A small-molecule ligand and the protein it binds are described below.
Small molecule (SMILES): CC(=O)N[C@@H]1[C@@H](O)[C@H](O)[C@@H](CO)O[C@H]1O

Binding-site contacts:
Ligand atom C1 contacts residue SER115 of chain 1.C at 4.5 Å.
Ligand atom C3 contacts residue ASN113 of chain 1.C at 3.9 Å.
Ligand atom C7 contacts residue TRP257 of chain 1.C at 4.4 Å (hydrophobic).
Ligand atom C2 contacts residue TRP257 of chain 1.C at 3.9 Å (hydrophobic).
Ligand atom O5 contacts residue ALA116 of chain 1.C at 3.7 Å.
Ligand atom O5 contacts residue LEU261 of chain 1.C at 4.3 Å.
Ligand atom C5 contacts residue ASN113 of chain 1.C at 3.7 Å.
Ligand atom C6 contacts residue LEU261 of chain 1.C at 3.8 Å (hydrophobic).
Ligand atom C5 contacts residue SER115 of chain 1.C at 4.5 Å.
Ligand atom C1 contacts residue ALA116 of chain 1.C at 4.1 Å (hydrophobic).
Ligand atom O7 contacts residue TRP257 of chain 1.C at 3.7 Å.
Ligand atom O5 contacts residue TRP257 of chain 1.C at 3.7 Å.
Ligand atom O5 contacts residue ASN113 of chain 1.C at 2.5 Å (h-bond).
Ligand atom C1 contacts residue ASN113 of chain 1.C at 1.5 Å.
Ligand atom O7 contacts residue ASN113 of chain 1.C at 4.0 Å.
Ligand atom C4 contacts residue ASN113 of chain 1.C at 4.3 Å.
Ligand atom O6 contacts residue LEU261 of chain 1.C at 3.7 Å.
Ligand atom C7 contacts residue ASN113 of chain 1.C at 3.7 Å.
Ligand atom C1 contacts residue TRP257 of chain 1.C at 4.0 Å (hydrophobic).
Ligand atom O6 contacts residue ALA116 of chain 1.C at 3.8 Å.
Ligand atom O6 contacts residue SER115 of chain 1.C at 4.2 Å.
Ligand atom N2 contacts residue ASN113 of chain 1.C at 2.9 Å (h-bond).
Ligand atom C2 contacts residue ASN113 of chain 1.C at 2.5 Å.

Sequence of chain 1.C:
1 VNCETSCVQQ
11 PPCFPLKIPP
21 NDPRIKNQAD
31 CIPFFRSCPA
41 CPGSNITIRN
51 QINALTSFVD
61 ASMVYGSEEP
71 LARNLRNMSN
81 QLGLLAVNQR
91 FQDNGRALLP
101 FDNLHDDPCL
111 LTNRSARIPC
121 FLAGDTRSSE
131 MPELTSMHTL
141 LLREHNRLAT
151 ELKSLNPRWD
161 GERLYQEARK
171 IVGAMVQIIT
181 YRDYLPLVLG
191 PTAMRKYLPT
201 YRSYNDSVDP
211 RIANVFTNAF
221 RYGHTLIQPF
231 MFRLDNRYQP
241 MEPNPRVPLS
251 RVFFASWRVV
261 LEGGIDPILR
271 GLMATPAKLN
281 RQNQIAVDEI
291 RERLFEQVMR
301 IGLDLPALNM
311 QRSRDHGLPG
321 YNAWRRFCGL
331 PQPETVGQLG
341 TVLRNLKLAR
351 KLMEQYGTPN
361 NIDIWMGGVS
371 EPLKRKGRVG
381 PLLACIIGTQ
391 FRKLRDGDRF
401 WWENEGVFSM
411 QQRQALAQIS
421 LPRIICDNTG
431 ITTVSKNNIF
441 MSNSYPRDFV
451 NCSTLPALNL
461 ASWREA